Binding-site contacts:
Ligand atom C1 contacts residue ASN184 of chain 1.A at 1.4 Å.
Ligand atom O6 contacts residue ASN30 of chain 1.C at 4.2 Å.
Ligand atom C1 contacts residue THR186 of chain 1.A at 3.5 Å.
Ligand atom O5 contacts residue THR186 of chain 1.A at 3.6 Å.
Ligand atom C3 contacts residue ASN30 of chain 1.C at 4.4 Å.
Ligand atom C6 contacts residue ASN30 of chain 1.C at 3.7 Å.
Ligand atom C2 contacts residue ASN184 of chain 1.A at 2.5 Å.
Ligand atom O4 contacts residue ASN30 of chain 1.C at 4.2 Å.
Ligand atom O6 contacts residue SER91 of chain 1.C at 3.7 Å.
Ligand atom O5 contacts residue ASN184 of chain 1.A at 2.4 Å (h-bond).
Ligand atom C8 contacts residue GLU183 of chain 1.A at 4.1 Å.
Ligand atom O7 contacts residue GLU183 of chain 1.A at 4.1 Å.
Ligand atom O3 contacts residue ASN30 of chain 1.C at 4.5 Å.
Ligand atom C8 contacts residue ASN184 of chain 1.A at 3.2 Å.
Ligand atom C7 contacts residue ASN184 of chain 1.A at 3.2 Å.
Ligand atom C1 contacts residue ASN30 of chain 1.C at 3.8 Å.
Ligand atom C4 contacts residue ASN184 of chain 1.A at 4.3 Å.
Ligand atom N2 contacts residue ASN184 of chain 1.A at 2.9 Å (h-bond).
Ligand atom C6 contacts residue GLY28 of chain 1.C at 4.1 Å.
Ligand atom C4 contacts residue ASN30 of chain 1.C at 3.5 Å.
Ligand atom C7 contacts residue GLU183 of chain 1.A at 4.3 Å.
Ligand atom O5 contacts residue ASN30 of chain 1.C at 3.0 Å (h-bond).
Ligand atom O7 contacts residue ASN184 of chain 1.A at 4.2 Å.
Ligand atom C5 contacts residue ASN184 of chain 1.A at 3.7 Å.
Ligand atom O7 contacts residue NAG1 of chain 1.E at 3.6 Å.
Ligand atom O6 contacts residue THR186 of chain 1.A at 4.2 Å.
Ligand atom C3 contacts residue ASN184 of chain 1.A at 3.8 Å.
Ligand atom C5 contacts residue THR186 of chain 1.A at 3.7 Å.
Ligand atom C5 contacts residue ASN30 of chain 1.C at 3.7 Å.
Ligand atom C2 contacts residue ASN30 of chain 1.C at 3.9 Å.

The protein below binds the small molecule below.
Small molecule (SMILES): CC(=O)N[C@@H]1[C@@H](O)[C@H](O)[C@@H](CO)O[C@H]1O

Sequence of chain 1.A:
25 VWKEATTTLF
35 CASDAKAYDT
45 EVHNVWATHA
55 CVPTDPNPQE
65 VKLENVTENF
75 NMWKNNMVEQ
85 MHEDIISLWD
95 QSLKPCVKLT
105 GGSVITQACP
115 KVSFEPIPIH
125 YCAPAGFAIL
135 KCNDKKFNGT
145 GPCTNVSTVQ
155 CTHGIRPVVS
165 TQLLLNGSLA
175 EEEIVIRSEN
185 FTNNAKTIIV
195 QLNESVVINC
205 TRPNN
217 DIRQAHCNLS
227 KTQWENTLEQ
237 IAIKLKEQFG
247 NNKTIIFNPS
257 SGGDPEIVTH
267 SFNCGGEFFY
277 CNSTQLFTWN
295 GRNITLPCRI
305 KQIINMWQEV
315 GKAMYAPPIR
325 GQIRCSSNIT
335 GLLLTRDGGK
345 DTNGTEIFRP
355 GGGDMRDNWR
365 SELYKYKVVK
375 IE

Sequence of chain 1.C:
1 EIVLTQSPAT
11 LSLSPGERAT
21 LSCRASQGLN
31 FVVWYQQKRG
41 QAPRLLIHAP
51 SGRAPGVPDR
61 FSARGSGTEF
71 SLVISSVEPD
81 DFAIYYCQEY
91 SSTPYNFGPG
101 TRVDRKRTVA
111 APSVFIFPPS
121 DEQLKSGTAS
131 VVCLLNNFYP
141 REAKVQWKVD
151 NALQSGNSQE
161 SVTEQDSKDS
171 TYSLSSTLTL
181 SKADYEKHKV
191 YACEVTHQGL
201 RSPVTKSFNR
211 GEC